Binding-site contacts:
Ligand atom C5 contacts residue ARG46 of chain 1.G at 3.5 Å.
Ligand atom C3 contacts residue VAL55 of chain 1.G at 4.0 Å (hydrophobic).
Ligand atom O5 contacts residue GLU59 of chain 1.G at 2.8 Å (salt-bridge).
Ligand atom C8 contacts residue ARG46 of chain 1.G at 3.9 Å.
Ligand atom C9 contacts residue SER39 of chain 1.G at 3.4 Å.
Ligand atom C10 contacts residue LEU82 of chain 1.G at 3.6 Å (hydrophobic).
Ligand atom C6 contacts residue SER39 of chain 1.G at 3.5 Å.
Ligand atom C6 contacts residue ARG86 of chain 1.G at 3.6 Å.
Ligand atom C4 contacts residue ARG46 of chain 1.G at 3.7 Å.
Ligand atom C4 contacts residue VAL55 of chain 1.G at 3.7 Å (hydrophobic).
Ligand atom O4 contacts residue ARG18 of chain 1.H at 2.8 Å (salt-bridge).
Ligand atom C4 contacts residue GLU59 of chain 1.G at 3.8 Å.
Ligand atom O7 contacts residue ARG46 of chain 1.G at 2.9 Å (salt-bridge).
Ligand atom C11 contacts residue ARG18 of chain 1.H at 3.5 Å.
Ligand atom O7 contacts residue ILE42 of chain 1.G at 4.0 Å.
Ligand atom O4 contacts residue ARG46 of chain 1.G at 2.8 Å (salt-bridge).
Ligand atom C9 contacts residue ILE42 of chain 1.G at 4.0 Å (hydrophobic).
Ligand atom O4 contacts residue ILE42 of chain 1.G at 3.7 Å.
Ligand atom O5 contacts residue VAL55 of chain 1.G at 2.8 Å (h-bond).
Ligand atom O2 contacts residue LEU82 of chain 1.G at 3.8 Å.
Ligand atom C3 contacts residue GLU59 of chain 1.G at 3.6 Å.
Ligand atom C1 contacts residue SER39 of chain 1.G at 3.7 Å.
Ligand atom O3 contacts residue ILE42 of chain 1.G at 3.9 Å.
Ligand atom C10 contacts residue SER39 of chain 1.G at 3.4 Å.
Ligand atom C2 contacts residue LEU82 of chain 1.G at 4.0 Å (hydrophobic).
Ligand atom C8 contacts residue ILE42 of chain 1.G at 3.5 Å (hydrophobic).
Ligand atom O5 contacts residue LEU54 of chain 1.G at 3.5 Å.
Ligand atom O3 contacts residue ARG18 of chain 1.H at 2.6 Å (salt-bridge).
Ligand atom O2 contacts residue ARG35 of chain 1.G at 3.0 Å (salt-bridge).
Ligand atom C3 contacts residue ARG58 of chain 1.G at 3.6 Å.
Ligand atom C2 contacts residue ARG58 of chain 1.G at 3.8 Å.
Ligand atom O1 contacts residue ARG35 of chain 1.G at 2.8 Å (salt-bridge).
Ligand atom C10 contacts residue ARG35 of chain 1.G at 3.6 Å.
Ligand atom C5 contacts residue ARG86 of chain 1.G at 4.0 Å.
Ligand atom C11 contacts residue ILE42 of chain 1.G at 3.5 Å (hydrophobic).
Ligand atom O1 contacts residue LEU82 of chain 1.G at 3.6 Å.
Ligand atom C11 contacts residue ARG46 of chain 1.G at 3.7 Å.
Ligand atom O1 contacts residue ILE62 of chain 1.G at 3.5 Å.
Ligand atom O3 contacts residue ARG58 of chain 1.G at 3.9 Å.
Ligand atom O2 contacts residue SER39 of chain 1.G at 2.6 Å (h-bond).

Sequence of chain 1.G:
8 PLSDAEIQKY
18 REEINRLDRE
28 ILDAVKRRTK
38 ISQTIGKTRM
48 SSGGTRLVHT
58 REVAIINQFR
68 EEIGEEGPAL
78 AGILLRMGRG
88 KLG

Sequence of chain 1.H:
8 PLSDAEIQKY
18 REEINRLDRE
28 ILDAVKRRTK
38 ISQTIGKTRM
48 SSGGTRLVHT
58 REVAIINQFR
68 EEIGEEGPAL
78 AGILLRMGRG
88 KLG

This small molecule binds to this protein.
Small molecule (SMILES): O=C(O)[C@@H]1C[C@]2(C(=O)O)C=C[C@@H](O)[C@@H](C2)O1